A small-molecule ligand and the protein it binds are described below.
Small molecule (SMILES): NC(=[NH2+])NCCC[C@H](N)C(=O)O

Sequence of chain 1.D:
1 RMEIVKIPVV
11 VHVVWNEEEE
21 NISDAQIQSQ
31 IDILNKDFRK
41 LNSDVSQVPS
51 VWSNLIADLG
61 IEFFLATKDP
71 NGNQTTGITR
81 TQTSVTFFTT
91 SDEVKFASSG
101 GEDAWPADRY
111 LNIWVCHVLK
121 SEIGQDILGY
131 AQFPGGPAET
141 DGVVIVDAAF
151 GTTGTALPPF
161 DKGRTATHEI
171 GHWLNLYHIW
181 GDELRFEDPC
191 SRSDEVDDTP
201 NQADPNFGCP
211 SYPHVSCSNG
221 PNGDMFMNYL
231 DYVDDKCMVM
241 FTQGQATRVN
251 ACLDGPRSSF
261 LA

Binding-site contacts:
Ligand atom O contacts residue GLY129 of chain 1.D at 3.6 Å.
Ligand atom CG contacts residue HIS168 of chain 1.D at 4.3 Å.
Ligand atom CA contacts residue GLY129 of chain 1.D at 3.9 Å.
Ligand atom NH2 contacts residue MET238 of chain 1.D at 4.1 Å.
Ligand atom CZ contacts residue ASP235 of chain 1.D at 3.4 Å.
Ligand atom NH1 contacts residue ASP235 of chain 1.D at 2.8 Å (salt-bridge).
Ligand atom NH1 contacts residue THR165 of chain 1.D at 2.6 Å (h-bond).
Ligand atom CA contacts residue VAL1 of chain 1.JA at 2.4 Å (hydrophobic).
Ligand atom C contacts residue LEU128 of chain 1.D at 3.9 Å (hydrophobic).
Ligand atom CB contacts residue VAL1 of chain 1.JA at 3.4 Å (hydrophobic).
Ligand atom C contacts residue GLY129 of chain 1.D at 4.2 Å.
Ligand atom CD contacts residue LEU128 of chain 1.D at 3.9 Å (hydrophobic).
Ligand atom NH1 contacts residue ARG164 of chain 1.D at 3.8 Å.
Ligand atom NH2 contacts residue PHE160 of chain 1.D at 3.7 Å.
Ligand atom CZ contacts residue THR165 of chain 1.D at 3.7 Å.
Ligand atom CG contacts residue VAL1 of chain 1.JA at 3.6 Å (hydrophobic).
Ligand atom CZ contacts residue VAL233 of chain 1.D at 3.8 Å (hydrophobic).
Ligand atom CB contacts residue THR165 of chain 1.D at 4.3 Å.
Ligand atom CD contacts residue THR165 of chain 1.D at 3.7 Å.
Ligand atom N contacts residue GLY129 of chain 1.D at 2.6 Å (h-bond).
Ligand atom O contacts residue LEU128 of chain 1.D at 2.7 Å (h-bond).
Ligand atom NE contacts residue LEU128 of chain 1.D at 4.2 Å.
Ligand atom C contacts residue VAL1 of chain 1.JA at 1.3 Å (hydrophobic).
Ligand atom CB contacts residue HIS168 of chain 1.D at 4.1 Å.
Ligand atom O contacts residue ILE127 of chain 1.D at 3.4 Å.
Ligand atom N contacts residue GLU169 of chain 1.D at 2.8 Å (salt-bridge).
Ligand atom CZ contacts residue PHE160 of chain 1.D at 3.8 Å (hydrophobic).
Ligand atom NH1 contacts residue LEU128 of chain 1.D at 4.3 Å.
Ligand atom N contacts residue VAL1 of chain 1.JA at 3.5 Å (h-bond).
Ligand atom NH2 contacts residue ASP235 of chain 1.D at 3.1 Å (salt-bridge).
Ligand atom NH2 contacts residue ASP234 of chain 1.D at 3.8 Å.
Ligand atom NE contacts residue VAL233 of chain 1.D at 4.1 Å.
Ligand atom CA contacts residue TYR232 of chain 1.D at 3.9 Å (hydrophobic).
Ligand atom NE contacts residue THR165 of chain 1.D at 4.2 Å.
Ligand atom CB contacts residue GLU169 of chain 1.D at 3.2 Å.
Ligand atom O contacts residue VAL1 of chain 1.JA at 2.3 Å (h-bond).
Ligand atom CA contacts residue GLU169 of chain 1.D at 3.5 Å.
Ligand atom NH1 contacts residue PHE160 of chain 1.D at 3.8 Å.
Ligand atom NH2 contacts residue VAL233 of chain 1.D at 2.6 Å (h-bond).
Ligand atom CG contacts residue TYR232 of chain 1.D at 4.0 Å (hydrophobic).